Sequence of chain 1.A:
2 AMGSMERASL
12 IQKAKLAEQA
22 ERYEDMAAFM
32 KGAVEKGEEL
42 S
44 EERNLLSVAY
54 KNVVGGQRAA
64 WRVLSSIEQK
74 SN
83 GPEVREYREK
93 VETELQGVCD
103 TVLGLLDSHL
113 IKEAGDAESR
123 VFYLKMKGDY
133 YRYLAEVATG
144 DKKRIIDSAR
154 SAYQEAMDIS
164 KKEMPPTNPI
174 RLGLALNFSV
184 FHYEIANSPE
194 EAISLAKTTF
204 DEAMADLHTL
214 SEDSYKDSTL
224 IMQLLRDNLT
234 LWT

The protein below binds the small molecule below.
Small molecule (SMILES): C[C@H](NC(=O)[C@@H]1CCCN1C(=O)[C@H](C)NC(=O)[C@H](COP(=O)(O)O)NC(=O)[C@H](CCC(=O)O)NC(=O)[C@@H]1CCCN1C(=O)[C@@H](N)CCCN=C(N)N)C(=O)N[C@@H](CCC(=O)O)C(=O)N[C@H](C=O)CO

Binding-site contacts:
Ligand atom CB contacts residue ASN180 of chain 1.A at 3.3 Å.
Ligand atom CG contacts residue ASN47 of chain 1.A at 3.6 Å.
Ligand atom CG contacts residue GLU187 of chain 1.A at 3.6 Å.
Ligand atom CA contacts residue ASN180 of chain 1.A at 3.5 Å.
Ligand atom O3P contacts residue TYR135 of chain 1.A at 2.6 Å (h-bond).
Ligand atom N contacts residue ASN180 of chain 1.A at 2.8 Å (h-bond).
Ligand atom CD contacts residue GLU187 of chain 1.A at 3.2 Å.
Ligand atom C contacts residue LEU179 of chain 1.A at 3.5 Å (hydrophobic).
Ligand atom O contacts residue LEU179 of chain 1.A at 3.6 Å.
Ligand atom CD contacts residue ILE224 of chain 1.A at 3.6 Å (hydrophobic).
Ligand atom CB contacts residue TRP235 of chain 1.A at 3.7 Å (hydrophobic).
Ligand atom C contacts residue ASN231 of chain 1.A at 3.7 Å.
Ligand atom O2P contacts residue LYS54 of chain 1.A at 2.6 Å (salt-bridge).
Ligand atom N contacts residue ASN47 of chain 1.A at 3.1 Å (h-bond).
Ligand atom OE1 contacts residue LEU227 of chain 1.A at 3.5 Å.
Ligand atom O contacts residue SER50 of chain 1.A at 2.8 Å (h-bond).
Ligand atom CB contacts residue ASN231 of chain 1.A at 3.5 Å.
Ligand atom CA contacts residue ASN231 of chain 1.A at 3.5 Å.
Ligand atom N contacts residue GLU187 of chain 1.A at 3.4 Å (salt-bridge).
Ligand atom O contacts residue VAL183 of chain 1.A at 3.5 Å.
Ligand atom O contacts residue ASN231 of chain 1.A at 2.9 Å (h-bond).
Ligand atom CB contacts residue ASN180 of chain 1.A at 3.5 Å.
Ligand atom CA contacts residue ASN47 of chain 1.A at 3.5 Å.
Ligand atom OG contacts residue ILE173 of chain 1.A at 3.5 Å.
Ligand atom N contacts residue LEU179 of chain 1.A at 3.4 Å.
Ligand atom N contacts residue ASN231 of chain 1.A at 2.9 Å (h-bond).
Ligand atom CB contacts residue LYS54 of chain 1.A at 3.6 Å.
Ligand atom O contacts residue LYS54 of chain 1.A at 3.4 Å.
Ligand atom O1P contacts residue ARG134 of chain 1.A at 2.8 Å (salt-bridge).
Ligand atom O contacts residue ASN47 of chain 1.A at 3.0 Å (h-bond).
Ligand atom C contacts residue SER50 of chain 1.A at 3.6 Å.
Ligand atom OG contacts residue PHE124 of chain 1.A at 3.5 Å.
Ligand atom CB contacts residue VAL51 of chain 1.A at 3.6 Å (hydrophobic).
Ligand atom CA contacts residue LEU179 of chain 1.A at 3.6 Å (hydrophobic).
Ligand atom O1P contacts residue ARG61 of chain 1.A at 3.0 Å (salt-bridge).
Ligand atom O3P contacts residue ARG134 of chain 1.A at 2.9 Å (salt-bridge).
Ligand atom OE2 contacts residue ASP230 of chain 1.A at 3.2 Å (salt-bridge).
Ligand atom O2P contacts residue ARG61 of chain 1.A at 2.9 Å (salt-bridge).
Ligand atom CG contacts residue VAL51 of chain 1.A at 3.4 Å (hydrophobic).
Ligand atom C contacts residue ASN180 of chain 1.A at 3.6 Å.